A small-molecule ligand and the protein it binds are described below.
Small molecule (SMILES): CC(=O)N[C@H]1[C@H](O[C@H]2[C@H](O)[C@@H](NC(C)=O)CO[C@@H]2CO)O[C@H](CO)[C@@H](O)[C@@H]1O

Sequence of chain 1.C:
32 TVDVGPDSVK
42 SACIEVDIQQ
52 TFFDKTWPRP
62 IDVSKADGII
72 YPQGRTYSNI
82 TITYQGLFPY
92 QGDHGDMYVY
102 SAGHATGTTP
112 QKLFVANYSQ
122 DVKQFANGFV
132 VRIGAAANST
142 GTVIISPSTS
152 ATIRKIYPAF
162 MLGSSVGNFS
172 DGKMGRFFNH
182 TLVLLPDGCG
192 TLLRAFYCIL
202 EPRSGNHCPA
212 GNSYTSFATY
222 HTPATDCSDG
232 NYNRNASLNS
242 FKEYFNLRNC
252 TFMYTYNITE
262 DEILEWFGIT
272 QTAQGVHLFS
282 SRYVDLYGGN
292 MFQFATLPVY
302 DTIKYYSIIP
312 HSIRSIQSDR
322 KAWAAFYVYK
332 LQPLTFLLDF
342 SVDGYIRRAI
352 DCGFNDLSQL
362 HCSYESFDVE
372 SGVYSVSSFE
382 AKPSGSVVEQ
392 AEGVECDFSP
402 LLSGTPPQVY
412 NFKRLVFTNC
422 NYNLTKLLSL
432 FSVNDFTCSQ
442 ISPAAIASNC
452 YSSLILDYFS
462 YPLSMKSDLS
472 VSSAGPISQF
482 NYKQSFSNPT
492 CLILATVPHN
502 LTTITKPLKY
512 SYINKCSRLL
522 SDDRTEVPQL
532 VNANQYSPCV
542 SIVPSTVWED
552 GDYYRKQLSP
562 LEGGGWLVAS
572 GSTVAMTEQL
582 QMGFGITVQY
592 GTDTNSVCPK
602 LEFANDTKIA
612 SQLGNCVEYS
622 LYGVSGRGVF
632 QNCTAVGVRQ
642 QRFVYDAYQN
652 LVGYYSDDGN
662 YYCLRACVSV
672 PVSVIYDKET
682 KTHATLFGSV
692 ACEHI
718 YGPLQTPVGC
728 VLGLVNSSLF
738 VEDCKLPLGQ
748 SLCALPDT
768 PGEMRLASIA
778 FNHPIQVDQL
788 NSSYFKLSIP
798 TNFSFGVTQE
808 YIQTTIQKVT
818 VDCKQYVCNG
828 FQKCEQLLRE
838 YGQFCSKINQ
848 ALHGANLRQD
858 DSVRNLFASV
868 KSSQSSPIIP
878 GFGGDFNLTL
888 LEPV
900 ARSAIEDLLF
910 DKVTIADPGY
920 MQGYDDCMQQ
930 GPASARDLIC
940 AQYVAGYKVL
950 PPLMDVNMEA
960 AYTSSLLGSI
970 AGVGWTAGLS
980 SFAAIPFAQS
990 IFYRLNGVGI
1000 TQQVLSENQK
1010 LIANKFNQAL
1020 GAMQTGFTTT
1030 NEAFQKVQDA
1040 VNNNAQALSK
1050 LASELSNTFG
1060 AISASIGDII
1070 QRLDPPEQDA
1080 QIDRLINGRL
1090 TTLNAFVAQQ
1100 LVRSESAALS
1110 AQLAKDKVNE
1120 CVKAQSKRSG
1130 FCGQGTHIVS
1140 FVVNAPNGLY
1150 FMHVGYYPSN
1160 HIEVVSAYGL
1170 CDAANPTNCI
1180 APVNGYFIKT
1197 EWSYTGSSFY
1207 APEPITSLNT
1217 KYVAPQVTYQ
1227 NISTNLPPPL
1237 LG

Binding-site contacts:
Ligand atom C5 contacts residue ASN80 of chain 1.C at 3.7 Å.
Ligand atom O5 contacts residue ASN80 of chain 1.C at 2.4 Å (h-bond).
Ligand atom C7 contacts residue ASN80 of chain 1.C at 3.5 Å.
Ligand atom N2 contacts residue VAL343 of chain 1.C at 3.9 Å.
Ligand atom C2 contacts residue ASN80 of chain 1.C at 2.5 Å.
Ligand atom C1 contacts residue ASN80 of chain 1.C at 1.4 Å.
Ligand atom N2 contacts residue ASN80 of chain 1.C at 3.0 Å (h-bond).
Ligand atom C8 contacts residue VAL343 of chain 1.C at 3.8 Å (hydrophobic).
Ligand atom C4 contacts residue ASN80 of chain 1.C at 4.3 Å.
Ligand atom C6 contacts residue SER933 of chain 1.C at 4.2 Å.
Ligand atom O7 contacts residue ASN80 of chain 1.C at 3.6 Å.
Ligand atom C3 contacts residue ASN80 of chain 1.C at 3.8 Å.
Ligand atom C7 contacts residue VAL343 of chain 1.C at 4.0 Å (hydrophobic).